The protein below binds the small molecule below.
Small molecule (SMILES): CCC1(c2ccccc2)C(=O)NC(=O)NC1=O

Binding-site contacts:
Ligand atom O11 contacts residue LEU223 of chain 1.A at 2.8 Å (h-bond).
Ligand atom C14 contacts residue SER338 of chain 1.E at 4.2 Å.
Ligand atom C07 contacts residue SER317 of chain 1.E at 4.0 Å.
Ligand atom O11 contacts residue MET227 of chain 1.A at 3.2 Å.
Ligand atom C04 contacts residue SER338 of chain 1.E at 3.5 Å.
Ligand atom C13 contacts residue LEU231 of chain 1.A at 3.6 Å (hydrophobic).
Ligand atom C15 contacts residue MET227 of chain 1.A at 3.7 Å (hydrophobic).
Ligand atom N09 contacts residue LEU223 of chain 1.A at 2.7 Å (h-bond).
Ligand atom C17 contacts residue SER338 of chain 1.E at 3.2 Å.
Ligand atom C01 contacts residue SER317 of chain 1.E at 3.9 Å.
Ligand atom C15 contacts residue SER338 of chain 1.E at 4.2 Å.
Ligand atom N06 contacts residue VAL337 of chain 1.E at 4.0 Å.
Ligand atom C02 contacts residue PHE341 of chain 1.E at 3.9 Å (hydrophobic).
Ligand atom O08 contacts residue SER317 of chain 1.E at 4.1 Å.
Ligand atom C17 contacts residue LEU223 of chain 1.A at 4.0 Å (hydrophobic).
Ligand atom C01 contacts residue THR314 of chain 1.E at 4.3 Å.
Ligand atom C07 contacts residue LEU223 of chain 1.A at 3.9 Å (hydrophobic).
Ligand atom C10 contacts residue LEU223 of chain 1.A at 3.2 Å (hydrophobic).
Ligand atom C02 contacts residue LEU231 of chain 1.A at 4.2 Å (hydrophobic).
Ligand atom O05 contacts residue PHE341 of chain 1.E at 3.4 Å.
Ligand atom C13 contacts residue PHE341 of chain 1.E at 3.5 Å (hydrophobic).
Ligand atom C01 contacts residue PRO228 of chain 1.A at 3.8 Å (hydrophobic).
Ligand atom N06 contacts residue SER317 of chain 1.E at 3.6 Å.
Ligand atom O08 contacts residue LEU223 of chain 1.A at 4.0 Å.
Ligand atom C07 contacts residue SER338 of chain 1.E at 4.2 Å.
Ligand atom C16 contacts residue MET227 of chain 1.A at 3.7 Å (hydrophobic).
Ligand atom N06 contacts residue SER338 of chain 1.E at 3.6 Å.
Ligand atom C14 contacts residue PHE341 of chain 1.E at 4.0 Å (hydrophobic).
Ligand atom O05 contacts residue VAL337 of chain 1.E at 3.4 Å (h-bond).
Ligand atom O08 contacts residue ASP334 of chain 1.E at 4.0 Å.
Ligand atom C04 contacts residue SER317 of chain 1.E at 3.9 Å.
Ligand atom C03 contacts residue SER338 of chain 1.E at 4.2 Å.
Ligand atom O11 contacts residue PRO228 of chain 1.A at 3.5 Å.
Ligand atom O05 contacts residue SER338 of chain 1.E at 3.3 Å.
Ligand atom C14 contacts residue LEU231 of chain 1.A at 3.8 Å (hydrophobic).
Ligand atom O08 contacts residue ARG321 of chain 1.E at 3.7 Å.
Ligand atom C16 contacts residue SER338 of chain 1.E at 3.6 Å.
Ligand atom C14 contacts residue ILE342 of chain 1.E at 3.8 Å (hydrophobic).
Ligand atom C12 contacts residue SER338 of chain 1.E at 3.7 Å.
Ligand atom O05 contacts residue SER317 of chain 1.E at 3.8 Å.

Sequence of chain 1.E:
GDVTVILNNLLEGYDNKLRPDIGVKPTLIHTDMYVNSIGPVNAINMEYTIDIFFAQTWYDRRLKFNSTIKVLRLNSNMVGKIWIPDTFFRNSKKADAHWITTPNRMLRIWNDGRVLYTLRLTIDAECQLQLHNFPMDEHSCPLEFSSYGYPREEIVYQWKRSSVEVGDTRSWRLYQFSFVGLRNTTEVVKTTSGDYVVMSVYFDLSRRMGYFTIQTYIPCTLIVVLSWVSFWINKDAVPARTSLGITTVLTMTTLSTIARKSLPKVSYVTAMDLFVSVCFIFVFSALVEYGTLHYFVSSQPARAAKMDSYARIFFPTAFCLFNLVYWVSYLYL

Sequence of chain 1.A:
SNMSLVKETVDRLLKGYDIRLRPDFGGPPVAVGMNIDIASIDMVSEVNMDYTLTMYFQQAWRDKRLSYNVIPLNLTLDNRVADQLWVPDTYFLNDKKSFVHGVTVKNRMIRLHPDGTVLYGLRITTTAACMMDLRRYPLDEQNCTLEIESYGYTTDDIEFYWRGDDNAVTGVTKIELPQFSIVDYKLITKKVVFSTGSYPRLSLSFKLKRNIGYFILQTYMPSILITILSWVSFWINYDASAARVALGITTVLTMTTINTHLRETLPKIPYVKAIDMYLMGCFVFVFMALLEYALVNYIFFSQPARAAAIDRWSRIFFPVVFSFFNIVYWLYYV